Binding-site contacts:
Ligand atom C1 contacts residue SER80 of chain 59.E at 3.8 Å.
Ligand atom C6 contacts residue ASN78 of chain 59.E at 4.5 Å.
Ligand atom O5 contacts residue ALA69 of chain 59.E at 3.5 Å.
Ligand atom C2 contacts residue ASN78 of chain 59.E at 2.7 Å.
Ligand atom C7 contacts residue ASN78 of chain 59.E at 3.9 Å.
Ligand atom O6 contacts residue ALA69 of chain 59.E at 4.0 Å.
Ligand atom C1 contacts residue ALA69 of chain 59.E at 4.3 Å (hydrophobic).
Ligand atom C6 contacts residue VAL68 of chain 59.E at 3.1 Å (hydrophobic).
Ligand atom O5 contacts residue SER80 of chain 59.E at 4.1 Å.
Ligand atom O5 contacts residue ASN78 of chain 59.E at 2.2 Å (h-bond).
Ligand atom C7 contacts residue TYR23 of chain 59.E at 4.0 Å (hydrophobic).
Ligand atom C8 contacts residue TYR23 of chain 59.E at 3.3 Å (hydrophobic).
Ligand atom C5 contacts residue SER80 of chain 59.E at 4.0 Å.
Ligand atom C4 contacts residue ASN78 of chain 59.E at 4.2 Å.
Ligand atom O7 contacts residue ASN78 of chain 59.E at 4.0 Å.
Ligand atom O6 contacts residue VAL68 of chain 59.E at 3.8 Å.
Ligand atom C5 contacts residue VAL68 of chain 59.E at 4.4 Å (hydrophobic).
Ligand atom O7 contacts residue TYR23 of chain 59.E at 4.2 Å.
Ligand atom C6 contacts residue ALA69 of chain 59.E at 4.1 Å (hydrophobic).
Ligand atom C3 contacts residue ASN78 of chain 59.E at 4.0 Å.
Ligand atom N2 contacts residue ASN78 of chain 59.E at 3.2 Å (h-bond).
Ligand atom C1 contacts residue ASN78 of chain 59.E at 1.4 Å.
Ligand atom C5 contacts residue ASN78 of chain 59.E at 3.5 Å.
Ligand atom C5 contacts residue ALA69 of chain 59.E at 4.4 Å (hydrophobic).

The small molecule below binds the protein below.
Small molecule (SMILES): CC(=O)N[C@H]1[C@H](O[C@H]2[C@H](O)[C@@H](NC(C)=O)CO[C@@H]2CO)O[C@H](CO)[C@@H](O[C@@H]2O[C@H](CO)[C@@H](O)[C@H](O)[C@@H]2O)[C@@H]1O

Sequence of chain 59.E:
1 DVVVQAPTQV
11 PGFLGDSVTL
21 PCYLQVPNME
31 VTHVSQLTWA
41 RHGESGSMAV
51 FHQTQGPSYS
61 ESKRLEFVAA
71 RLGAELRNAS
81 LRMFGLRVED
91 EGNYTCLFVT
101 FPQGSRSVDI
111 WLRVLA